Sequence of chain 3.A:
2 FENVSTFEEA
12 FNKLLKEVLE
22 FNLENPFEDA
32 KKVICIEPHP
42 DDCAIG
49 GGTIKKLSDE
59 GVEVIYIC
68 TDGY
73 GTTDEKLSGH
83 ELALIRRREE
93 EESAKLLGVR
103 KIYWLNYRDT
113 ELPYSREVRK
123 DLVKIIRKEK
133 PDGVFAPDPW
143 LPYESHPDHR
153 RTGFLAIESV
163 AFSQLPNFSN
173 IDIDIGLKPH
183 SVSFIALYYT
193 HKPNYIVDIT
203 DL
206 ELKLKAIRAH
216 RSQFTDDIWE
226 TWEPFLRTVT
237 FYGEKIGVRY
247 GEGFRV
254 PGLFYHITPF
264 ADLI

Binding-site contacts:
Ligand atom CAA contacts residue LYS97 of chain 3.A at 4.1 Å.
Ligand atom CAC contacts residue GLU93 of chain 3.A at 4.0 Å.
Ligand atom CAG contacts residue GLU93 of chain 3.A at 4.1 Å.
Ligand atom CAC contacts residue ILE104 of chain 3.A at 4.2 Å (hydrophobic).
Ligand atom CAG contacts residue LYS103 of chain 3.A at 4.4 Å.
Ligand atom CAF contacts residue GLU93 of chain 3.A at 4.5 Å.
Ligand atom CAC contacts residue ALA96 of chain 3.A at 4.0 Å (hydrophobic).
Ligand atom CAE contacts residue ARG102 of chain 3.A at 4.0 Å.
Ligand atom CAC contacts residue VAL101 of chain 3.A at 3.6 Å (hydrophobic).
Ligand atom CAC contacts residue ARG102 of chain 3.A at 4.4 Å.
Ligand atom CAD contacts residue ILE104 of chain 3.A at 3.4 Å (hydrophobic).
Ligand atom CAA contacts residue ALA96 of chain 3.A at 4.4 Å (hydrophobic).
Ligand atom OAB contacts residue ILE104 of chain 3.A at 2.9 Å (h-bond).
Ligand atom CAA contacts residue VAL101 of chain 3.A at 4.2 Å (hydrophobic).
Ligand atom CAE contacts residue GLU93 of chain 3.A at 4.1 Å.
Ligand atom OAB contacts residue ARG102 of chain 3.A at 4.2 Å.
Ligand atom CAF contacts residue ILE104 of chain 3.A at 4.3 Å (hydrophobic).
Ligand atom CAA contacts residue GLU93 of chain 3.A at 2.9 Å.
Ligand atom CAG contacts residue ARG102 of chain 3.A at 4.1 Å.
Ligand atom OAB contacts residue LYS103 of chain 3.A at 3.4 Å.
Ligand atom CAG contacts residue ILE104 of chain 3.A at 3.8 Å (hydrophobic).
Ligand atom CAF contacts residue ARG102 of chain 3.A at 4.3 Å.
Ligand atom CAD contacts residue LYS103 of chain 3.A at 4.3 Å.

A protein and the small-molecule ligand that binds it are described below.
Small molecule (SMILES): CCCCCCO